Sequence of chain 1.A:
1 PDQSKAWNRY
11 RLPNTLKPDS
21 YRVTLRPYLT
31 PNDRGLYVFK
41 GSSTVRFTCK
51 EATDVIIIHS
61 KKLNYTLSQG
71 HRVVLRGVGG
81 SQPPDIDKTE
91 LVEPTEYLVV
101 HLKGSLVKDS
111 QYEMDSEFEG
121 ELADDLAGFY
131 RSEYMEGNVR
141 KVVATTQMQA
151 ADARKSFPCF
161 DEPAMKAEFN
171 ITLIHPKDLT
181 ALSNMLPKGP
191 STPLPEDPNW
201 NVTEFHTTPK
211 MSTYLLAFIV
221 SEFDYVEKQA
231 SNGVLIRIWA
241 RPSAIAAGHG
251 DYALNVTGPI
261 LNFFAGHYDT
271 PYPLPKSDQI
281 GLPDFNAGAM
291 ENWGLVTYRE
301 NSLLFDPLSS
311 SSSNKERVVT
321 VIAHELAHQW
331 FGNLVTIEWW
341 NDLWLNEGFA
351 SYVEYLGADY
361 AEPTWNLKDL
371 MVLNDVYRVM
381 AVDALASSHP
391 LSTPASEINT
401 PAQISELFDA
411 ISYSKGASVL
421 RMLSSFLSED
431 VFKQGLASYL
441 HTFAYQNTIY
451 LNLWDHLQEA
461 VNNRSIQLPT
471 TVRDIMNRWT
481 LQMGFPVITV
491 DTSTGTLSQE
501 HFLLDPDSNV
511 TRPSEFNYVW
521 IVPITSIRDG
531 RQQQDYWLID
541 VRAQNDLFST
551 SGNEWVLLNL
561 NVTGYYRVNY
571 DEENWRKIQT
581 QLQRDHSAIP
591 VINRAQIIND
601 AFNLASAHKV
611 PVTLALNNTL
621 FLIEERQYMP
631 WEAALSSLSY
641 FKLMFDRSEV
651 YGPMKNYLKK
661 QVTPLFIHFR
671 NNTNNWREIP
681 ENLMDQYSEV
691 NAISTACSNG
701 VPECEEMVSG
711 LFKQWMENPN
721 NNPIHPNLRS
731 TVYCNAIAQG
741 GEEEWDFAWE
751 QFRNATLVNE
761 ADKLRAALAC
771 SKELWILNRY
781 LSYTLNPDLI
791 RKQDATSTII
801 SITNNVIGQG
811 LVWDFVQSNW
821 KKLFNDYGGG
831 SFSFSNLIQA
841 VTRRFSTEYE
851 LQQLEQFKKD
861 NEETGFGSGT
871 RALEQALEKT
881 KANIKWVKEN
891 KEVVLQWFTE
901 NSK

This protein binds this small molecule.
Small molecule (SMILES): CC(=O)N[C@@H]1[C@@H](O)[C@H](O)[C@@H](CO)O[C@H]1O

Binding-site contacts:
Ligand atom C8 contacts residue LEU36 of chain 1.A at 4.5 Å (hydrophobic).
Ligand atom C8 contacts residue GLY120 of chain 1.A at 3.4 Å.
Ligand atom C4 contacts residue ASN64 of chain 1.A at 4.2 Å.
Ligand atom O7 contacts residue GLU119 of chain 1.A at 3.6 Å.
Ligand atom C8 contacts residue GLU119 of chain 1.A at 4.0 Å.
Ligand atom C1 contacts residue ASN64 of chain 1.A at 1.4 Å.
Ligand atom C7 contacts residue GLU119 of chain 1.A at 4.2 Å.
Ligand atom O7 contacts residue ASN64 of chain 1.A at 3.7 Å.
Ligand atom O3 contacts residue LEU36 of chain 1.A at 4.0 Å.
Ligand atom C2 contacts residue ASN64 of chain 1.A at 2.4 Å.
Ligand atom N2 contacts residue ASN64 of chain 1.A at 3.0 Å (h-bond).
Ligand atom C5 contacts residue ASN64 of chain 1.A at 3.7 Å.
Ligand atom O5 contacts residue ASN64 of chain 1.A at 2.4 Å (h-bond).
Ligand atom C7 contacts residue ASN64 of chain 1.A at 3.6 Å.
Ligand atom C8 contacts residue GLU121 of chain 1.A at 3.5 Å.
Ligand atom C8 contacts residue VAL38 of chain 1.A at 3.9 Å (hydrophobic).
Ligand atom C3 contacts residue ASN64 of chain 1.A at 3.8 Å.